Binding-site contacts:
Ligand atom O1 contacts residue LYS117 of chain 1.A at 3.4 Å (salt-bridge).
Ligand atom O1 contacts residue ALA160 of chain 1.A at 3.1 Å (h-bond).
Ligand atom C3 contacts residue ASP119 of chain 1.A at 3.6 Å.
Ligand atom C1 contacts residue LYS117 of chain 1.A at 3.8 Å.
Ligand atom N contacts residue ASP119 of chain 1.A at 2.7 Å (salt-bridge).
Ligand atom C4 contacts residue ASP119 of chain 1.A at 3.5 Å.
Ligand atom C14 contacts residue ASP119 of chain 1.A at 3.8 Å.
Ligand atom N4 contacts residue LYS117 of chain 1.A at 3.3 Å (salt-bridge).
Ligand atom N4 contacts residue ASP119 of chain 1.A at 3.8 Å.
Ligand atom C11 contacts residue PHE29 of chain 1.A at 4.1 Å (hydrophobic).
Ligand atom N1 contacts residue LEU120 of chain 1.A at 3.9 Å.
Ligand atom C5 contacts residue ASP119 of chain 1.A at 3.6 Å.
Ligand atom N contacts residue LYS117 of chain 1.A at 3.9 Å.
Ligand atom C2 contacts residue LYS117 of chain 1.A at 3.6 Å.
Ligand atom N1 contacts residue ASP119 of chain 1.A at 2.9 Å (salt-bridge).
Ligand atom N4 contacts residue LEU161 of chain 1.A at 4.0 Å.
Ligand atom O1 contacts residue THR116 of chain 1.A at 3.8 Å.
Ligand atom C3 contacts residue LYS117 of chain 1.A at 3.5 Å.
Ligand atom C3 contacts residue LEU161 of chain 1.A at 4.0 Å (hydrophobic).
Ligand atom C10 contacts residue GLY31 of chain 1.A at 4.2 Å.
Ligand atom C contacts residue VAL15 of chain 1.A at 3.3 Å (hydrophobic).
Ligand atom C1 contacts residue VAL15 of chain 1.A at 4.0 Å (hydrophobic).
Ligand atom C contacts residue ALA160 of chain 1.A at 3.8 Å (hydrophobic).
Ligand atom C14 contacts residue LEU120 of chain 1.A at 4.1 Å (hydrophobic).
Ligand atom C6 contacts residue LEU120 of chain 1.A at 3.9 Å (hydrophobic).
Ligand atom C1 contacts residue ALA160 of chain 1.A at 3.4 Å (hydrophobic).
Ligand atom O contacts residue PHE29 of chain 1.A at 3.9 Å.
Ligand atom C contacts residue GLY16 of chain 1.A at 3.2 Å.
Ligand atom N4 contacts residue SER159 of chain 1.A at 3.5 Å.
Ligand atom C3 contacts residue ALA160 of chain 1.A at 3.9 Å (hydrophobic).
Ligand atom N contacts residue LEU161 of chain 1.A at 3.7 Å.
Ligand atom C contacts residue CYS19 of chain 1.A at 4.0 Å (hydrophobic).
Ligand atom N4 contacts residue ALA160 of chain 1.A at 3.0 Å (h-bond).
Ligand atom C4 contacts residue LEU161 of chain 1.A at 4.0 Å (hydrophobic).
Ligand atom O1 contacts residue SER159 of chain 1.A at 4.1 Å.
Ligand atom C11 contacts residue GLY31 of chain 1.A at 3.5 Å.
Ligand atom C contacts residue LEU20 of chain 1.A at 3.8 Å (hydrophobic).
Ligand atom C2 contacts residue ALA160 of chain 1.A at 3.9 Å (hydrophobic).
Ligand atom C5 contacts residue LEU120 of chain 1.A at 3.9 Å (hydrophobic).
Ligand atom N1 contacts residue LEU161 of chain 1.A at 4.0 Å.

Sequence of chain 1.A:
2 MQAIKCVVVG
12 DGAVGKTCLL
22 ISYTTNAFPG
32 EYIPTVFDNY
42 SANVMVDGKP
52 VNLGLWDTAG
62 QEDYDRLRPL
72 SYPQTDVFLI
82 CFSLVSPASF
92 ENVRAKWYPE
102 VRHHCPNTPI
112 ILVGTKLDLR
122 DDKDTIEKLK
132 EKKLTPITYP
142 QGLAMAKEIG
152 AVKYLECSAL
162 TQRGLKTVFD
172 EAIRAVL

This small molecule binds to this protein.
Small molecule (SMILES): Cc1cc(NC(=O)Nc2cnn(Cc3ccccc3)c2)no1